Binding-site contacts:
Ligand atom C6 contacts residue THR338 of chain 1.A at 3.5 Å.
Ligand atom C3 contacts residue THR338 of chain 1.A at 3.4 Å.
Ligand atom C12 contacts residue ASN146 of chain 1.A at 2.9 Å.
Ligand atom C2 contacts residue TYR99 of chain 1.A at 3.5 Å (hydrophobic).
Ligand atom C10 contacts residue GLY100 of chain 1.A at 3.4 Å.
Ligand atom C4 contacts residue THR338 of chain 1.A at 3.0 Å.
Ligand atom N15 contacts residue GLY100 of chain 1.A at 3.1 Å (h-bond).
Ligand atom S1 contacts residue GLY100 of chain 1.A at 3.5 Å.
Ligand atom C10 contacts residue ASN146 of chain 1.A at 2.9 Å.
Ligand atom C23 contacts residue ILE342 of chain 1.A at 3.6 Å (hydrophobic).
Ligand atom CL1 contacts residue VAL98 of chain 1.A at 3.2 Å.
Ligand atom N1 contacts residue ASN146 of chain 1.A at 3.7 Å.
Ligand atom C12 contacts residue PRO147 of chain 1.A at 3.5 Å (hydrophobic).
Ligand atom C7 contacts residue GLY100 of chain 1.A at 3.1 Å.
Ligand atom N15 contacts residue TYR99 of chain 1.A at 3.2 Å.
Ligand atom O18 contacts residue ASN146 of chain 1.A at 3.6 Å.
Ligand atom CL1 contacts residue SER96 of chain 1.A at 3.5 Å.
Ligand atom C11 contacts residue GLY100 of chain 1.A at 3.6 Å.
Ligand atom C6 contacts residue GLY100 of chain 1.A at 3.4 Å.
Ligand atom C11 contacts residue ASN146 of chain 1.A at 3.4 Å.
Ligand atom C21 contacts residue TYR103 of chain 1.A at 3.7 Å (hydrophobic).
Ligand atom C16 contacts residue HIS339 of chain 1.A at 3.1 Å.
Ligand atom C9 contacts residue THR338 of chain 1.A at 3.5 Å.
Ligand atom N1 contacts residue GLY100 of chain 1.A at 3.2 Å (h-bond).
Ligand atom C5 contacts residue THR338 of chain 1.A at 2.8 Å.
Ligand atom O19 contacts residue ASP97 of chain 1.A at 3.6 Å.
Ligand atom C16 contacts residue ASN146 of chain 1.A at 3.7 Å.
Ligand atom C9 contacts residue GLY100 of chain 1.A at 3.6 Å.
Ligand atom O18 contacts residue PRO147 of chain 1.A at 3.1 Å.
Ligand atom C13 contacts residue HIS339 of chain 1.A at 3.1 Å.
Ligand atom N14 contacts residue ASP97 of chain 1.A at 3.3 Å.
Ligand atom O18 contacts residue HIS339 of chain 1.A at 3.0 Å (h-bond).
Ligand atom C11 contacts residue VAL98 of chain 1.A at 3.7 Å (hydrophobic).
Ligand atom C19 contacts residue ILE342 of chain 1.A at 3.5 Å (hydrophobic).
Ligand atom N14 contacts residue VAL98 of chain 1.A at 2.6 Å (h-bond).
Ligand atom C13 contacts residue ASN146 of chain 1.A at 3.2 Å.
Ligand atom N15 contacts residue VAL98 of chain 1.A at 2.4 Å (h-bond).
Ligand atom C8 contacts residue GLY100 of chain 1.A at 3.2 Å.
Ligand atom C12 contacts residue HIS339 of chain 1.A at 2.9 Å.
Ligand atom C18 contacts residue ILE342 of chain 1.A at 3.5 Å (hydrophobic).

The protein below binds the small molecule below.
Small molecule (SMILES): O=C(O)c1cc(Cn2ccc3ccc(-c4cc5cccc(Cl)c5s4)cc32)n[nH]1

Sequence of chain 1.A:
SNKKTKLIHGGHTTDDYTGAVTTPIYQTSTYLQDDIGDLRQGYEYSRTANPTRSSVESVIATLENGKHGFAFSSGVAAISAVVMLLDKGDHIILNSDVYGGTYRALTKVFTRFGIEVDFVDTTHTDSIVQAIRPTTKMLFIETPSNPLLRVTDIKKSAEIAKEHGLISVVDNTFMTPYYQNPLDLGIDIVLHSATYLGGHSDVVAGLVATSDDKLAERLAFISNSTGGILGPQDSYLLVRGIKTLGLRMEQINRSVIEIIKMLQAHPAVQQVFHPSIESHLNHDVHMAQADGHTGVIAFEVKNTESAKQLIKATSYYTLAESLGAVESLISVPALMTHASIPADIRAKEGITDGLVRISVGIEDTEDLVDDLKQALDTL